Binding-site contacts:
Ligand atom N2 contacts residue ASN154 of chain 6.C at 2.9 Å (h-bond).
Ligand atom C4 contacts residue ASN154 of chain 6.C at 4.2 Å.
Ligand atom O5 contacts residue ASN154 of chain 6.C at 2.4 Å (h-bond).
Ligand atom C2 contacts residue ASN154 of chain 6.C at 2.4 Å.
Ligand atom C1 contacts residue ASN154 of chain 6.C at 1.4 Å.
Ligand atom O5 contacts residue SER157 of chain 6.C at 3.8 Å.
Ligand atom C8 contacts residue ASN154 of chain 6.C at 4.2 Å.
Ligand atom C1 contacts residue SER157 of chain 6.C at 3.9 Å.
Ligand atom C5 contacts residue ASN154 of chain 6.C at 3.7 Å.
Ligand atom C7 contacts residue ASN154 of chain 6.C at 4.0 Å.
Ligand atom C3 contacts residue ASN154 of chain 6.C at 3.8 Å.

The protein below binds the small molecule below.
Small molecule (SMILES): CC(=O)N[C@@H]1[C@@H](O)[C@H](O)[C@@H](CO)O[C@H]1O

Sequence of chain 6.C:
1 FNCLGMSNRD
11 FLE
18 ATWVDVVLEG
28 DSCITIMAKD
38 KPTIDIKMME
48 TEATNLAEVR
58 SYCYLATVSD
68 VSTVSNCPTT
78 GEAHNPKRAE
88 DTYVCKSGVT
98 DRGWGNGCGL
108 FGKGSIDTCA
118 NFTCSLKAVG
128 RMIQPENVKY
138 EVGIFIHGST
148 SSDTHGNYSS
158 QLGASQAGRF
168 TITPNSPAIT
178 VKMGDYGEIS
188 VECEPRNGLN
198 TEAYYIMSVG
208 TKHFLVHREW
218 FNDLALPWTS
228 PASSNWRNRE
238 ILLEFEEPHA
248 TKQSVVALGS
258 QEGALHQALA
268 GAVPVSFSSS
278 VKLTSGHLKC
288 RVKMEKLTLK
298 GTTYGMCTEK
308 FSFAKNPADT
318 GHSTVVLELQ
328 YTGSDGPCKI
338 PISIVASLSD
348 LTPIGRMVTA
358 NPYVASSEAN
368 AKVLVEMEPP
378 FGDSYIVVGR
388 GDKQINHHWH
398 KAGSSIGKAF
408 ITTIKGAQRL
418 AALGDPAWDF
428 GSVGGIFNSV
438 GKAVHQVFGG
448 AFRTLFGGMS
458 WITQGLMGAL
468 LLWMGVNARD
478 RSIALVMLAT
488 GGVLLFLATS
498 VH